Binding-site contacts:
Ligand atom C61 contacts residue PHE180 of chain 1.C at 3.6 Å (hydrophobic).
Ligand atom O84 contacts residue ALA99 of chain 1.C at 3.0 Å (h-bond).
Ligand atom O77 contacts residue ASN69 of chain 1.C at 3.9 Å.
Ligand atom O84 contacts residue ASN69 of chain 1.C at 3.9 Å.
Ligand atom C76 contacts residue ASN69 of chain 1.C at 3.9 Å.
Ligand atom C56 contacts residue ARG67 of chain 1.C at 3.6 Å.
Ligand atom O86 contacts residue ARG98 of chain 1.C at 3.3 Å (salt-bridge).
Ligand atom C70 contacts residue MET150 of chain 1.C at 3.9 Å (hydrophobic).
Ligand atom C56 contacts residue GLY68 of chain 1.C at 3.5 Å.
Ligand atom N53 contacts residue GLY68 of chain 1.C at 4.0 Å.
Ligand atom C56 contacts residue PRO130 of chain 1.C at 4.0 Å (hydrophobic).
Ligand atom C60 contacts residue ILE184 of chain 1.C at 4.0 Å (hydrophobic).
Ligand atom C70 contacts residue PHE180 of chain 1.C at 4.0 Å (hydrophobic).
Ligand atom C67 contacts residue PHE180 of chain 1.C at 3.5 Å (hydrophobic).
Ligand atom O77 contacts residue LYS70 of chain 1.C at 3.6 Å.
Ligand atom C61 contacts residue GLY68 of chain 1.C at 3.7 Å.
Ligand atom N53 contacts residue ARG67 of chain 1.C at 3.4 Å.
Ligand atom C62 contacts residue ILE184 of chain 1.C at 3.9 Å (hydrophobic).
Ligand atom O84 contacts residue ARG98 of chain 1.C at 3.0 Å.
Ligand atom N63 contacts residue PHE180 of chain 1.C at 3.9 Å.
Ligand atom C57 contacts residue ARG67 of chain 1.C at 3.8 Å.
Ligand atom N53 contacts residue PRO130 of chain 1.C at 3.3 Å.
Ligand atom N53 contacts residue THR66 of chain 1.C at 3.0 Å (h-bond).
Ligand atom C74 contacts residue ASN69 of chain 1.C at 3.9 Å.
Ligand atom O64 contacts residue ALA64 of chain 1.C at 4.0 Å.
Ligand atom O64 contacts residue GLY68 of chain 1.C at 3.6 Å.
Ligand atom C55 contacts residue PRO130 of chain 1.C at 3.9 Å (hydrophobic).
Ligand atom C55 contacts residue ARG67 of chain 1.C at 3.5 Å.
Ligand atom C72 contacts residue ASN69 of chain 1.C at 4.1 Å.
Ligand atom O78 contacts residue GLY68 of chain 1.C at 3.5 Å.
Ligand atom O79 contacts residue LYS70 of chain 1.C at 4.1 Å.
Ligand atom O84 contacts residue GLU97 of chain 1.C at 3.5 Å (salt-bridge).
Ligand atom O81 contacts residue MET150 of chain 1.C at 3.2 Å.
Ligand atom C55 contacts residue GLY68 of chain 1.C at 3.9 Å.
Ligand atom C58 contacts residue PHE180 of chain 1.C at 4.2 Å (hydrophobic).
Ligand atom O78 contacts residue ASN69 of chain 1.C at 2.9 Å (h-bond).
Ligand atom C58 contacts residue GLY68 of chain 1.C at 3.6 Å.
Ligand atom C69 contacts residue ASN69 of chain 1.C at 4.1 Å.
Ligand atom O64 contacts residue PHE180 of chain 1.C at 3.5 Å.
Ligand atom S73 contacts residue ASN69 of chain 1.C at 4.1 Å.

This protein binds this small molecule.
Small molecule (SMILES): Cc1ccc(C(=O)Nc2ccc(S(=O)(=O)O)c3cc(S(=O)(=O)O)cc(S(=O)(=O)O)c23)cc1NC(=O)c1cccc(NC(=O)Nc2cccc(C(=O)Nc3cc(C(=O)Nc4ccc(S(=O)(=O)O)c5cc(S(=O)(=O)O)cc(S(=O)(=O)O)c45)ccc3C)c2)c1

Sequence of chain 1.C:
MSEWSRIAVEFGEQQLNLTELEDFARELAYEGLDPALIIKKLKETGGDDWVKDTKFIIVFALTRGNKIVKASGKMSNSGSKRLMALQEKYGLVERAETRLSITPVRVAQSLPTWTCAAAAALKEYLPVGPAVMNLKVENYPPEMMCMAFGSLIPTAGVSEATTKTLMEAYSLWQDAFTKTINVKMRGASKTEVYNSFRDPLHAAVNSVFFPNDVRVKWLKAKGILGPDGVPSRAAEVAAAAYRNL